Sequence of chain 10.A:
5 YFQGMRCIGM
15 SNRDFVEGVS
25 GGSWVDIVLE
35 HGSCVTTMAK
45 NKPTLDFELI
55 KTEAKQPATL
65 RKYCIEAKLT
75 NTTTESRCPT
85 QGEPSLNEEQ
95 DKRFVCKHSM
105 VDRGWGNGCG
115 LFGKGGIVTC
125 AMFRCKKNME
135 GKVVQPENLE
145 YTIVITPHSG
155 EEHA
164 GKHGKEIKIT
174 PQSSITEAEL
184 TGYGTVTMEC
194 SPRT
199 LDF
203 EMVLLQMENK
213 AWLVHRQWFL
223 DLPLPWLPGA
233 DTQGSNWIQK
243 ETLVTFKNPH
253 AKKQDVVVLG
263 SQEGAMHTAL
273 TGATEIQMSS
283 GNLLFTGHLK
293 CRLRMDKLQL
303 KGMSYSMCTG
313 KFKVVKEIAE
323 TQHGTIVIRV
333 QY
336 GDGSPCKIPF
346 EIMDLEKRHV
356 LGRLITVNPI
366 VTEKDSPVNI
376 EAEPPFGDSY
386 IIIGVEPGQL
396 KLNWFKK

Binding-site contacts:
Ligand atom O6 contacts residue NAG1 of chain 10.N at 4.1 Å.
Ligand atom O6 contacts residue GLU46 of chain 10.B at 3.8 Å.
Ligand atom C7 contacts residue MET126 of chain 10.A at 3.8 Å (hydrophobic).
Ligand atom C5 contacts residue NAG1 of chain 10.N at 3.7 Å.
Ligand atom O5 contacts residue THR48 of chain 10.B at 4.0 Å.
Ligand atom C8 contacts residue MET126 of chain 10.A at 3.7 Å (hydrophobic).
Ligand atom C6 contacts residue NAG1 of chain 10.N at 3.4 Å.
Ligand atom C2 contacts residue NAG1 of chain 10.N at 4.1 Å.
Ligand atom O4 contacts residue NAG1 of chain 10.N at 1.6 Å.
Ligand atom C8 contacts residue PHE98 of chain 10.A at 3.6 Å (hydrophobic).
Ligand atom O7 contacts residue MET126 of chain 10.A at 3.1 Å.
Ligand atom C2 contacts residue ASN75 of chain 10.A at 2.6 Å.
Ligand atom C6 contacts residue ASN75 of chain 10.A at 3.8 Å.
Ligand atom C3 contacts residue ASN75 of chain 10.A at 3.5 Å.
Ligand atom C1 contacts residue ASN75 of chain 10.A at 1.3 Å.
Ligand atom O6 contacts residue THR48 of chain 10.B at 4.0 Å.
Ligand atom O5 contacts residue ASN75 of chain 10.A at 2.1 Å (h-bond).
Ligand atom O6 contacts residue CYS45 of chain 10.B at 3.4 Å (h-bond).
Ligand atom C5 contacts residue ASN75 of chain 10.A at 3.2 Å.
Ligand atom O6 contacts residue ASN75 of chain 10.A at 3.8 Å.
Ligand atom C6 contacts residue THR48 of chain 10.B at 4.4 Å.
Ligand atom N2 contacts residue ASN75 of chain 10.A at 3.0 Å (h-bond).
Ligand atom C8 contacts residue ASN75 of chain 10.A at 3.0 Å.
Ligand atom O3 contacts residue NAG1 of chain 10.N at 2.4 Å (h-bond).
Ligand atom C6 contacts residue CYS45 of chain 10.B at 4.4 Å (hydrophobic).
Ligand atom C3 contacts residue NAG1 of chain 10.N at 3.3 Å.
Ligand atom O7 contacts residue ASN75 of chain 10.A at 3.2 Å (h-bond).
Ligand atom C4 contacts residue ASN75 of chain 10.A at 4.0 Å.
Ligand atom C4 contacts residue NAG1 of chain 10.N at 2.9 Å.
Ligand atom C7 contacts residue ASN75 of chain 10.A at 2.8 Å.

The small molecule below binds the protein below.
Small molecule (SMILES): CC(=O)N[C@@H]1[C@@H](O)[C@H](O)[C@@H](CO)O[C@H]1O

Sequence of chain 10.B:
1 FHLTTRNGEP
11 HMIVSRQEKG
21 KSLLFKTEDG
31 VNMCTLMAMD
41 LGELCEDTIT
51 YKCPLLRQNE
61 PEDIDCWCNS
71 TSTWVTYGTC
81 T